A small-molecule ligand and the protein it binds are described below.
Small molecule (SMILES): CC(=O)N[C@H]1[C@H](O[C@H]2[C@H](O)[C@@H](NC(C)=O)CO[C@@H]2CO)O[C@H](CO)[C@@H](O[C@H]2O[C@H](CO[C@H]3O[C@H](CO)[C@@H](O)[C@H](O[C@H]4O[C@H](CO)[C@@H](O)[C@H](O)[C@@H]4O)[C@@H]3O)[C@@H](O)[C@H](O[C@H]3O[C@H](CO)[C@@H](O)[C@H](O)[C@@H]3O)[C@@H]2O)[C@@H]1O

Binding-site contacts:
Ligand atom C5 contacts residue ASN132 of chain 1.C at 3.6 Å.
Ligand atom C4 contacts residue PHE18 of chain 1.C at 4.3 Å (hydrophobic).
Ligand atom O4 contacts residue NAG1 of chain 1.AB at 3.4 Å.
Ligand atom C7 contacts residue THR154 of chain 1.C at 4.3 Å.
Ligand atom O5 contacts residue PHE18 of chain 1.C at 4.0 Å.
Ligand atom O6 contacts residue ASP17 of chain 1.C at 2.8 Å (salt-bridge).
Ligand atom C1 contacts residue ASN132 of chain 1.C at 1.4 Å.
Ligand atom C6 contacts residue PHE18 of chain 1.C at 4.5 Å (hydrophobic).
Ligand atom O4 contacts residue ILE494 of chain 1.B at 3.5 Å.
Ligand atom O7 contacts residue SER564 of chain 1.B at 4.3 Å.
Ligand atom N2 contacts residue ASN132 of chain 1.C at 2.9 Å (h-bond).
Ligand atom C5 contacts residue PHE18 of chain 1.C at 3.9 Å (hydrophobic).
Ligand atom C2 contacts residue ASN132 of chain 1.C at 2.5 Å.
Ligand atom O7 contacts residue THR154 of chain 1.C at 3.5 Å (h-bond).
Ligand atom C6 contacts residue ASP17 of chain 1.C at 3.8 Å.
Ligand atom O5 contacts residue THR154 of chain 1.C at 3.9 Å.
Ligand atom C7 contacts residue ASN132 of chain 1.C at 3.5 Å.
Ligand atom O6 contacts residue PHE18 of chain 1.C at 3.7 Å.
Ligand atom C6 contacts residue ILE494 of chain 1.B at 4.1 Å (hydrophobic).
Ligand atom O5 contacts residue ASN132 of chain 1.C at 2.3 Å (h-bond).
Ligand atom C3 contacts residue ASN132 of chain 1.C at 3.8 Å.
Ligand atom C1 contacts residue THR154 of chain 1.C at 4.1 Å.
Ligand atom C4 contacts residue ASN132 of chain 1.C at 4.2 Å.
Ligand atom O7 contacts residue ASN132 of chain 1.C at 3.7 Å.
Ligand atom C1 contacts residue PHE18 of chain 1.C at 4.1 Å (hydrophobic).
Ligand atom O7 contacts residue ASP177 of chain 1.C at 4.3 Å.
Ligand atom C2 contacts residue THR154 of chain 1.C at 4.2 Å.

Sequence of chain 1.C:
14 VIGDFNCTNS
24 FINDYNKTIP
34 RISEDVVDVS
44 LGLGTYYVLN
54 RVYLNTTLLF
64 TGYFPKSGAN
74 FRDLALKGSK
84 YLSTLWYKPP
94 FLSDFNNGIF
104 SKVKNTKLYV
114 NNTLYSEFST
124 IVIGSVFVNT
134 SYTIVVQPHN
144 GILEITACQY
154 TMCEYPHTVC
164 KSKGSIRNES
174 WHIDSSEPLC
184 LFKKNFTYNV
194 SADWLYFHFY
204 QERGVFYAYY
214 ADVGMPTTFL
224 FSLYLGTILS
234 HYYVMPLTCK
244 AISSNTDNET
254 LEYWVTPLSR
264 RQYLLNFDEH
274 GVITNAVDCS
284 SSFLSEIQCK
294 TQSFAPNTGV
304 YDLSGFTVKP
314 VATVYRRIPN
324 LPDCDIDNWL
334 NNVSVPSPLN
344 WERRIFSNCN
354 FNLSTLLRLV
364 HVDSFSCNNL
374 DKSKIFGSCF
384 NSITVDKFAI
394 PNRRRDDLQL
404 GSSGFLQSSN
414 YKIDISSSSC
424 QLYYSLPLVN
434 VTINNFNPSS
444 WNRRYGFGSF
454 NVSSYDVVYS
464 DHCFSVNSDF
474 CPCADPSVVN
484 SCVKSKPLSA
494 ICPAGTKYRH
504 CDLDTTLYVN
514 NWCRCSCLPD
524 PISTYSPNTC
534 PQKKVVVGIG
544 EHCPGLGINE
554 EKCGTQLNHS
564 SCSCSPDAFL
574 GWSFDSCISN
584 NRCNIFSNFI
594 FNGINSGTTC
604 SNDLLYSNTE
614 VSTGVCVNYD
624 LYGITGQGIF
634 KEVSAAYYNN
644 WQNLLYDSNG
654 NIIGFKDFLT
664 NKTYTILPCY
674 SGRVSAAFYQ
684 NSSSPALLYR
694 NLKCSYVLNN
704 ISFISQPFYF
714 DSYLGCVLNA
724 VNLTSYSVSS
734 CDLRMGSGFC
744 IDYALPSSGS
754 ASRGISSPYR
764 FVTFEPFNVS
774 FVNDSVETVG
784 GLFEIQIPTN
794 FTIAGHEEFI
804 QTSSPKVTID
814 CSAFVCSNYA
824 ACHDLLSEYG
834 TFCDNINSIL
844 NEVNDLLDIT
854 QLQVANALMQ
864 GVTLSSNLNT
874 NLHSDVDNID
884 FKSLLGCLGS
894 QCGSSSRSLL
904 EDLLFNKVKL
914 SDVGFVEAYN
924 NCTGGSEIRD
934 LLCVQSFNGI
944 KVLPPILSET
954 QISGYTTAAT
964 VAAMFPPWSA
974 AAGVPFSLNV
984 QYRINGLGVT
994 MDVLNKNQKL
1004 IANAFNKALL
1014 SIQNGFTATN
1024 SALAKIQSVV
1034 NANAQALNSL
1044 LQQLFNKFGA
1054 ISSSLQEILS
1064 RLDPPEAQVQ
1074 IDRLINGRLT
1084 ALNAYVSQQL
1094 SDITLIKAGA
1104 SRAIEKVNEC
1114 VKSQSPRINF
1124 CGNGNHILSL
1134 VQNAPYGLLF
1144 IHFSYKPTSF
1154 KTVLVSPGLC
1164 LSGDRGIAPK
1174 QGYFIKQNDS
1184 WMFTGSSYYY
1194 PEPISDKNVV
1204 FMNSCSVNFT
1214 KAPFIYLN

Sequence of chain 1.B:
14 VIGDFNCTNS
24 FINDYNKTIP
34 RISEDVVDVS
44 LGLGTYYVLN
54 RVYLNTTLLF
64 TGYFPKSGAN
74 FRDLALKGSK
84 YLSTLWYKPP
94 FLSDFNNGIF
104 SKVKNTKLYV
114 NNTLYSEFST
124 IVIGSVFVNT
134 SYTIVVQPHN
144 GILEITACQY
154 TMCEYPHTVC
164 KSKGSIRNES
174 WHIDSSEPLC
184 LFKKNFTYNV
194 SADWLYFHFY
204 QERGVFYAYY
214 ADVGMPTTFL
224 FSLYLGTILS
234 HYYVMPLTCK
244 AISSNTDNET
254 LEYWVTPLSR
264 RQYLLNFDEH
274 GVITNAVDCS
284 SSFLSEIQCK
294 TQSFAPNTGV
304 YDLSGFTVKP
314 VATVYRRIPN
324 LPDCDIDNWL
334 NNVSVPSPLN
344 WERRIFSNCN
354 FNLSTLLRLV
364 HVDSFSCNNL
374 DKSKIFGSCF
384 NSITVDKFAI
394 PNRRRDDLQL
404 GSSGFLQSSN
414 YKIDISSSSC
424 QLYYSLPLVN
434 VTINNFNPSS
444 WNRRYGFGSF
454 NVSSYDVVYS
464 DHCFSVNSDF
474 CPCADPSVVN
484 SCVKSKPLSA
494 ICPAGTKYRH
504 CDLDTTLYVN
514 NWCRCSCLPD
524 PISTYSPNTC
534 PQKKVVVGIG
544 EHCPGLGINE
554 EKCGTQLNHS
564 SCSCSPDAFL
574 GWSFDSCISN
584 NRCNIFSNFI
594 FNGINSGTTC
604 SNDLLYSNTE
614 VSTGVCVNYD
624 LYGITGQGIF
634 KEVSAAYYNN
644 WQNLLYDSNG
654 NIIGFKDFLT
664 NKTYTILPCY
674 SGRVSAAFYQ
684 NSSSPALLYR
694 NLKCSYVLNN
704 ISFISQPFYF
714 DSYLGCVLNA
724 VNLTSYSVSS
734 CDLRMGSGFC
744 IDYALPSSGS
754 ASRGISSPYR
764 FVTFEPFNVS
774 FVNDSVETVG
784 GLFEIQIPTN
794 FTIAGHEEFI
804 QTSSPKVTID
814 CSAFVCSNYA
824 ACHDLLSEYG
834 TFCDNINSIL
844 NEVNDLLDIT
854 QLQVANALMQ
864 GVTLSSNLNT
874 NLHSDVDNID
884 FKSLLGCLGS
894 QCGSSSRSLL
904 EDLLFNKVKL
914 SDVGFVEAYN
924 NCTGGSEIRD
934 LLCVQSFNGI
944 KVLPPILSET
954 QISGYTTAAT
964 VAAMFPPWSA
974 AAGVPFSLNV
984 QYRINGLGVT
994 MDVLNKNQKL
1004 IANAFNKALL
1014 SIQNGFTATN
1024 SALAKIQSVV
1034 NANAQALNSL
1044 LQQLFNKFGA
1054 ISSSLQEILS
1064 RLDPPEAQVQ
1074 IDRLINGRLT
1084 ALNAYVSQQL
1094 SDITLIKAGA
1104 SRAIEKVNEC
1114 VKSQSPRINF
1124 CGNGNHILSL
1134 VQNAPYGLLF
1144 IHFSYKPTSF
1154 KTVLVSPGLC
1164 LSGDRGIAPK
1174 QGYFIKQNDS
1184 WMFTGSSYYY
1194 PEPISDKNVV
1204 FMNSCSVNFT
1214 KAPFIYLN